This protein binds this small molecule.
Small molecule (SMILES): CSCC[C@H](NC(=O)[C@H](CC(C)C)NC(=O)[C@H](CCCN=C(N)N)NC(=O)[C@@H](N)CC(N)=O)C(=O)N[C@@H](CC(C)C)C(=O)N[C@H](C(=O)NCC(=O)O)[C@@H](C)O

Sequence of chain 2.B:
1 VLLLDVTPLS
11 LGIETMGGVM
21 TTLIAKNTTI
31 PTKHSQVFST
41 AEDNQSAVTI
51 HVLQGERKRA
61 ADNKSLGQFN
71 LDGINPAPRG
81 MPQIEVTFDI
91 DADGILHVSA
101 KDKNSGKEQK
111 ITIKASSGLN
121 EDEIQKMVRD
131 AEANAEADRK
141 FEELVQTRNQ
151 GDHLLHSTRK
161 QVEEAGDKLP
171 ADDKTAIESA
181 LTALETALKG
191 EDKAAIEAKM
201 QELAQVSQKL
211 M

Binding-site contacts:
Ligand atom O contacts residue SER39 of chain 2.B at 2.8 Å (h-bond).
Ligand atom N contacts residue SER39 of chain 2.B at 2.9 Å (h-bond).
Ligand atom SD contacts residue HIS153 of chain 2.B at 3.5 Å.
Ligand atom CB contacts residue SER39 of chain 2.B at 3.7 Å.
Ligand atom C contacts residue ALA47 of chain 2.B at 3.6 Å (hydrophobic).
Ligand atom NH1 contacts residue GLN83 of chain 2.B at 3.4 Å.
Ligand atom NE contacts residue VAL37 of chain 2.B at 3.5 Å.
Ligand atom O contacts residue THR40 of chain 2.B at 3.6 Å.
Ligand atom CE contacts residue THR40 of chain 2.B at 3.3 Å.
Ligand atom CB contacts residue THR40 of chain 2.B at 3.7 Å.
Ligand atom CE contacts residue GLY80 of chain 2.B at 3.7 Å.
Ligand atom CD2 contacts residue ILE13 of chain 2.B at 3.7 Å (hydrophobic).
Ligand atom O contacts residue PHE38 of chain 2.B at 3.3 Å.
Ligand atom CD contacts residue VAL37 of chain 2.B at 3.4 Å (hydrophobic).
Ligand atom O contacts residue ALA41 of chain 2.B at 3.0 Å (h-bond).
Ligand atom CD1 contacts residue THR21 of chain 2.B at 3.5 Å.
Ligand atom SD contacts residue THR40 of chain 2.B at 3.6 Å (h-bond).
Ligand atom NH2 contacts residue GLN83 of chain 2.B at 3.8 Å.
Ligand atom CD1 contacts residue ILE50 of chain 2.B at 3.7 Å (hydrophobic).
Ligand atom CD2 contacts residue GLU14 of chain 2.B at 3.4 Å.
Ligand atom CG contacts residue THR40 of chain 2.B at 3.4 Å.
Ligand atom CB contacts residue ALA41 of chain 2.B at 3.7 Å (hydrophobic).
Ligand atom CA contacts residue THR49 of chain 2.B at 3.7 Å.
Ligand atom CB contacts residue VAL37 of chain 2.B at 3.7 Å (hydrophobic).
Ligand atom CD1 contacts residue PHE38 of chain 2.B at 3.6 Å (hydrophobic).
Ligand atom O contacts residue MET16 of chain 2.B at 2.8 Å (h-bond).
Ligand atom O contacts residue VAL48 of chain 2.B at 3.6 Å.
Ligand atom O contacts residue THR15 of chain 2.B at 3.3 Å.
Ligand atom CB contacts residue VAL48 of chain 2.B at 3.7 Å (hydrophobic).
Ligand atom CD1 contacts residue GLN36 of chain 2.B at 3.8 Å.
Ligand atom OXT contacts residue ALA47 of chain 2.B at 3.4 Å (h-bond).
Ligand atom O contacts residue THR49 of chain 2.B at 3.0 Å (h-bond).
Ligand atom CA contacts residue SER39 of chain 2.B at 3.2 Å.
Ligand atom C contacts residue GLN45 of chain 2.B at 3.4 Å.
Ligand atom CG2 contacts residue ALA41 of chain 2.B at 3.8 Å (hydrophobic).
Ligand atom CA contacts residue GLN45 of chain 2.B at 3.8 Å.
Ligand atom N contacts residue GLN45 of chain 2.B at 3.5 Å (h-bond).
Ligand atom C contacts residue SER39 of chain 2.B at 3.5 Å.
Ligand atom OXT contacts residue GLN45 of chain 2.B at 3.7 Å.
Ligand atom O contacts residue GLN45 of chain 2.B at 2.9 Å (h-bond).